Binding-site contacts:
Ligand atom CE2 contacts residue TRP5 of chain 1.AB at 3.6 Å (hydrophobic).
Ligand atom CZ3 contacts residue TRP5 of chain 1.AB at 3.9 Å (hydrophobic).
Ligand atom C contacts residue LYS90 of chain 1.NA at 4.0 Å.
Ligand atom O contacts residue LYS90 of chain 1.NA at 2.9 Å (salt-bridge).
Ligand atom N contacts residue TRP5 of chain 1.AB at 3.6 Å.
Ligand atom CH2 contacts residue ASP9 of chain 1.AB at 4.1 Å.
Ligand atom CZ3 contacts residue ASP9 of chain 1.AB at 4.1 Å.
Ligand atom CD2 contacts residue TRP5 of chain 1.AB at 3.8 Å (hydrophobic).
Ligand atom CZ2 contacts residue TRP5 of chain 1.AB at 3.7 Å (hydrophobic).
Ligand atom CH2 contacts residue ILE8 of chain 1.AB at 4.2 Å (hydrophobic).
Ligand atom NE1 contacts residue TRP5 of chain 1.AB at 4.2 Å.
Ligand atom OXT contacts residue LYS90 of chain 1.NA at 4.3 Å.
Ligand atom CE3 contacts residue TRP5 of chain 1.AB at 3.9 Å (hydrophobic).
Ligand atom CH2 contacts residue TRP5 of chain 1.AB at 3.6 Å (hydrophobic).
Ligand atom O contacts residue TRP5 of chain 1.AB at 3.9 Å.
Ligand atom CG contacts residue TRP5 of chain 1.AB at 4.5 Å (hydrophobic).

Sequence of chain 1.NA:
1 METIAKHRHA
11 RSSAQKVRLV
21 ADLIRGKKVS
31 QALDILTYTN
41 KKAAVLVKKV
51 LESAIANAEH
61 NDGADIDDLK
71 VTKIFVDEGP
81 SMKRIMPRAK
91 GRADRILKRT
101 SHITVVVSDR

Sequence of chain 1.AB:
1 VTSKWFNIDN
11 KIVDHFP

A small-molecule ligand and the protein it binds are described below.
Small molecule (SMILES): N[C@@H](Cc1c[nH]c2ccccc12)C(=O)O